The small molecule below binds the protein below.
Small molecule (SMILES): CC(C)C[C@H](NC(=O)[C@H](CCc1ccccc1)NC(=O)CN1CCOCC1)C(=O)N[C@@H](Cc1ccccc1)C(=O)N[C@@H](CC(C)C)[C@@H](O)[C@H](C)CO

Sequence of chain 1.N:
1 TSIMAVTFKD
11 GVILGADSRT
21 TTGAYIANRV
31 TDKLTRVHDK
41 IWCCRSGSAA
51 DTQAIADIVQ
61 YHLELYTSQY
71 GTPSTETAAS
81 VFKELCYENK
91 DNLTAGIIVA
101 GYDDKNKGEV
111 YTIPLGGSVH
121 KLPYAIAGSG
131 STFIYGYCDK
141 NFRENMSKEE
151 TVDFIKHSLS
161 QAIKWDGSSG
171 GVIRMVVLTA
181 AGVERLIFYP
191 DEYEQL

Binding-site contacts:
Ligand atom C58 contacts residue SER168 of chain 1.N at 3.3 Å.
Ligand atom O48 contacts residue GLY47 of chain 1.N at 2.8 Å (h-bond).
Ligand atom C27 contacts residue THR22 of chain 1.N at 3.0 Å.
Ligand atom O40 contacts residue THR20 of chain 1.N at 3.4 Å.
Ligand atom O9 contacts residue THR22 of chain 1.N at 3.8 Å.
Ligand atom C26 contacts residue SER118 of chain 1.H at 3.6 Å.
Ligand atom C16 contacts residue SER48 of chain 1.N at 3.6 Å.
Ligand atom O60 contacts residue THR1 of chain 1.N at 3.0 Å (h-bond).
Ligand atom C42 contacts residue THR1 of chain 1.N at 2.3 Å.
Ligand atom C34 contacts residue SER48 of chain 1.N at 3.7 Å.
Ligand atom N41 contacts residue THR1 of chain 1.N at 3.6 Å.
Ligand atom C58 contacts residue THR1 of chain 1.N at 2.5 Å.
Ligand atom N30 contacts residue THR21 of chain 1.N at 3.1 Å (h-bond).
Ligand atom C28 contacts residue THR21 of chain 1.N at 3.8 Å.
Ligand atom O48 contacts residue THR1 of chain 1.N at 2.3 Å (h-bond).
Ligand atom C31 contacts residue GLY47 of chain 1.N at 3.3 Å.
Ligand atom C13 contacts residue HIS116 of chain 1.H at 3.7 Å.
Ligand atom O21 contacts residue THR22 of chain 1.N at 3.5 Å.
Ligand atom C34 contacts residue GLY47 of chain 1.N at 3.5 Å.
Ligand atom C26 contacts residue HIS114 of chain 1.H at 3.6 Å.
Ligand atom N41 contacts residue GLY47 of chain 1.N at 2.8 Å (h-bond).
Ligand atom O29 contacts residue ALA49 of chain 1.N at 3.1 Å (h-bond).
Ligand atom C46 contacts residue THR20 of chain 1.N at 3.7 Å.
Ligand atom C45 contacts residue ARG45 of chain 1.N at 3.4 Å.
Ligand atom C51 contacts residue THR1 of chain 1.N at 1.5 Å.
Ligand atom C43 contacts residue GLY47 of chain 1.N at 3.3 Å.
Ligand atom O21 contacts residue THR21 of chain 1.N at 3.5 Å (h-bond).
Ligand atom C24 contacts residue THR20 of chain 1.N at 3.7 Å.
Ligand atom C43 contacts residue THR1 of chain 1.N at 2.7 Å.
Ligand atom C42 contacts residue GLY47 of chain 1.N at 3.7 Å.
Ligand atom C47 contacts residue THR1 of chain 1.N at 1.4 Å.
Ligand atom C23 contacts residue THR21 of chain 1.N at 3.4 Å.
Ligand atom C59 contacts residue THR1 of chain 1.N at 2.5 Å.
Ligand atom O48 contacts residue SER46 of chain 1.N at 3.5 Å.
Ligand atom O40 contacts residue THR21 of chain 1.N at 3.2 Å (h-bond).
Ligand atom C39 contacts residue GLY47 of chain 1.N at 3.5 Å.
Ligand atom C8 contacts residue THR22 of chain 1.N at 3.8 Å.
Ligand atom C44 contacts residue THR1 of chain 1.N at 3.6 Å.
Ligand atom C59 contacts residue SER129 of chain 1.N at 3.8 Å.
Ligand atom N4 contacts residue THR22 of chain 1.N at 3.7 Å.

Sequence of chain 1.H:
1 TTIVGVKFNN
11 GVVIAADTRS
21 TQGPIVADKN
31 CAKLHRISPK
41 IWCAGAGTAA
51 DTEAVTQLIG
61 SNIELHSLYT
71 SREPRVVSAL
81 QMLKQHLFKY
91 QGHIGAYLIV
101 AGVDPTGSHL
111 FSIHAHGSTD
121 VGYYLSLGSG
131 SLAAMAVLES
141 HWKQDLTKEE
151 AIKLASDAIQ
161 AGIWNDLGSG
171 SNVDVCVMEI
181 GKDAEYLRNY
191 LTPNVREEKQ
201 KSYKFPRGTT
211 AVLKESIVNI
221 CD